This protein binds this small molecule.
Small molecule (SMILES): CCCCCC(=O)OC[C@H](COP(=O)(O)O)OC(=O)CCCCC

Binding-site contacts:
Ligand atom O21 contacts residue VAL370 of chain 1.B at 3.6 Å.
Ligand atom C6 contacts residue ILE364 of chain 1.B at 3.9 Å (hydrophobic).
Ligand atom C34 contacts residue PHE197 of chain 1.A at 3.7 Å (hydrophobic).
Ligand atom O22 contacts residue LYS291 of chain 1.A at 3.1 Å (salt-bridge).
Ligand atom C31 contacts residue TRP200 of chain 1.A at 4.0 Å (hydrophobic).
Ligand atom C5 contacts residue LEU367 of chain 1.A at 3.7 Å (hydrophobic).
Ligand atom C4 contacts residue ILE364 of chain 1.B at 3.8 Å (hydrophobic).
Ligand atom C21 contacts residue LYS291 of chain 1.A at 4.2 Å.
Ligand atom O22 contacts residue SER366 of chain 1.A at 3.5 Å (h-bond).
Ligand atom O12 contacts residue LYS291 of chain 1.A at 3.1 Å (salt-bridge).
Ligand atom C6 contacts residue GLY363 of chain 1.A at 3.6 Å.
Ligand atom O22 contacts residue PRO368 of chain 1.A at 4.1 Å.
Ligand atom O13 contacts residue ALA373 of chain 1.B at 4.0 Å.
Ligand atom O31 contacts residue TRP200 of chain 1.A at 3.5 Å.
Ligand atom C6 contacts residue LEU295 of chain 1.A at 4.1 Å (hydrophobic).
Ligand atom C3 contacts residue VAL374 of chain 1.B at 3.6 Å (hydrophobic).
Ligand atom C35 contacts residue PHE204 of chain 1.A at 3.6 Å (hydrophobic).
Ligand atom C2 contacts residue ALA373 of chain 1.B at 4.3 Å (hydrophobic).
Ligand atom C23 contacts residue SER366 of chain 1.A at 4.0 Å.
Ligand atom O14 contacts residue GLN292 of chain 1.A at 3.5 Å (h-bond).
Ligand atom C23 contacts residue LEU367 of chain 1.A at 4.0 Å (hydrophobic).
Ligand atom C4 contacts residue LEU367 of chain 1.A at 4.0 Å (hydrophobic).
Ligand atom C5 contacts residue ILE364 of chain 1.B at 4.4 Å (hydrophobic).
Ligand atom O32 contacts residue VAL370 of chain 1.B at 4.3 Å.
Ligand atom C36 contacts residue PHE204 of chain 1.A at 3.6 Å (hydrophobic).
Ligand atom O11 contacts residue TRP200 of chain 1.A at 4.1 Å.
Ligand atom C33 contacts residue TRP200 of chain 1.A at 4.4 Å (hydrophobic).
Ligand atom C6 contacts residue LEU367 of chain 1.A at 4.2 Å (hydrophobic).
Ligand atom O14 contacts residue TRP200 of chain 1.A at 3.5 Å (h-bond).
Ligand atom C4 contacts residue LEU295 of chain 1.A at 4.1 Å (hydrophobic).
Ligand atom C1 contacts residue TRP200 of chain 1.A at 4.1 Å (hydrophobic).
Ligand atom C5 contacts residue GLY363 of chain 1.A at 3.3 Å.
Ligand atom C2 contacts residue VAL374 of chain 1.B at 4.3 Å (hydrophobic).
Ligand atom C32 contacts residue PHE197 of chain 1.A at 3.6 Å (hydrophobic).
Ligand atom C5 contacts residue LEU295 of chain 1.A at 3.7 Å (hydrophobic).
Ligand atom O11 contacts residue ALA373 of chain 1.B at 4.0 Å.
Ligand atom C2 contacts residue VAL370 of chain 1.B at 4.2 Å (hydrophobic).
Ligand atom C33 contacts residue PHE197 of chain 1.A at 4.2 Å (hydrophobic).
Ligand atom C3 contacts residue VAL370 of chain 1.B at 3.9 Å (hydrophobic).
Ligand atom C34 contacts residue VAL382 of chain 1.B at 4.2 Å (hydrophobic).

Sequence of chain 1.B:
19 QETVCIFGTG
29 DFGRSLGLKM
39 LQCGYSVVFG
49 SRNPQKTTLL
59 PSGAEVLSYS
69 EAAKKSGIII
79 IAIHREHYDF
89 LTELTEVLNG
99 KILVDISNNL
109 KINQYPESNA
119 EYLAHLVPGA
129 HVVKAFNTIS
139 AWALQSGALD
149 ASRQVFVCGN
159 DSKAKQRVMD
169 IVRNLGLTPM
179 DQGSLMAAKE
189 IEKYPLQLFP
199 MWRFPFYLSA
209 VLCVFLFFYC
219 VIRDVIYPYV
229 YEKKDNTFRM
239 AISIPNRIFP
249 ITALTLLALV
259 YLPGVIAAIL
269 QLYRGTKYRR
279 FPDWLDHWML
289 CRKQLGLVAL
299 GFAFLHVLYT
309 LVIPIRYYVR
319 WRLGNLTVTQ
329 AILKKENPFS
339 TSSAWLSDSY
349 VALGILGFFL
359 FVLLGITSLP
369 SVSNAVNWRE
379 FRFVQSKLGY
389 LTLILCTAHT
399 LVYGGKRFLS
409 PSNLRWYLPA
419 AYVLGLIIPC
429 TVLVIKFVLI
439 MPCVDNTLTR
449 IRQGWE

Sequence of chain 1.A:
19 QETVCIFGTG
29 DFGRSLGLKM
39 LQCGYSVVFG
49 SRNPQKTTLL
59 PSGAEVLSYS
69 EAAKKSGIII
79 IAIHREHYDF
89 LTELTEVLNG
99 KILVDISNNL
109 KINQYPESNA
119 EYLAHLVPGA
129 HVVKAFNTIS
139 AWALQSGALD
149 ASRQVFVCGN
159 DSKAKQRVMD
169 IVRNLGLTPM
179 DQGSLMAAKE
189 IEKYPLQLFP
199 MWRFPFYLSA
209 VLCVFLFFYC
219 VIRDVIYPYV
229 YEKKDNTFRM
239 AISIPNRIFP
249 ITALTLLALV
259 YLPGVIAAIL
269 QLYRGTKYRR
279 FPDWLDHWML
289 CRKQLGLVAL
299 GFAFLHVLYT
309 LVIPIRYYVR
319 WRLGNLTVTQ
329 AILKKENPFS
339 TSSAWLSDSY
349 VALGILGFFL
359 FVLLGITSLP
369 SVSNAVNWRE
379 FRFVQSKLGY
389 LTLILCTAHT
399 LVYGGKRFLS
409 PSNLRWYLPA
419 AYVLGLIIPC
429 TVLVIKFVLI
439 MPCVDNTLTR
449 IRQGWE